Sequence of chain 1.A:
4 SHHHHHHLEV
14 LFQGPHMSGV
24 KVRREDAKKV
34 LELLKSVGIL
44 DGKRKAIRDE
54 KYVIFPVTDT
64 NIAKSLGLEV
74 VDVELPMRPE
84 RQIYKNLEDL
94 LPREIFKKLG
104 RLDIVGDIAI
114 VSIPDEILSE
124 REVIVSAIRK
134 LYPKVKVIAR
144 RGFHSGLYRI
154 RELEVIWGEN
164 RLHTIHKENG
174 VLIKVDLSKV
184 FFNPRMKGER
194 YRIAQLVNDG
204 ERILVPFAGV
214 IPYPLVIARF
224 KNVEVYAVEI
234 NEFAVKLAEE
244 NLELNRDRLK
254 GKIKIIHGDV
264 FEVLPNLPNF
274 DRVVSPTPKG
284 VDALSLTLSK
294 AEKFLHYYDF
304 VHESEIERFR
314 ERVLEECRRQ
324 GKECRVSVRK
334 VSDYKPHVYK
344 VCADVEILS

A protein and the small-molecule ligand that binds it are described below.
Small molecule (SMILES): N[C@H]1CCOC1=O

Binding-site contacts:
Ligand atom CA contacts residue ASP302 of chain 1.A at 2.9 Å.
Ligand atom CG contacts residue ARG315 of chain 1.A at 3.8 Å.
Ligand atom N contacts residue ARG315 of chain 1.A at 4.2 Å.
Ligand atom CG contacts residue ASP285 of chain 1.A at 3.9 Å.
Ligand atom OD contacts residue ASP302 of chain 1.A at 4.5 Å.
Ligand atom CG contacts residue LEU287 of chain 1.A at 3.8 Å (hydrophobic).
Ligand atom O contacts residue ASP302 of chain 1.A at 2.8 Å (salt-bridge).
Ligand atom OD contacts residue LEU287 of chain 1.A at 3.8 Å.
Ligand atom C contacts residue ASP302 of chain 1.A at 3.1 Å.
Ligand atom N contacts residue PHE312 of chain 1.A at 4.4 Å.
Ligand atom O contacts residue ASP285 of chain 1.A at 3.5 Å (salt-bridge).
Ligand atom C contacts residue ASP285 of chain 1.A at 3.6 Å.
Ligand atom CB contacts residue ARG315 of chain 1.A at 3.8 Å.
Ligand atom OD contacts residue ASP285 of chain 1.A at 3.0 Å (salt-bridge).
Ligand atom CB contacts residue PHE312 of chain 1.A at 4.0 Å (hydrophobic).
Ligand atom CA contacts residue PHE312 of chain 1.A at 3.7 Å (hydrophobic).
Ligand atom OD contacts residue TYR300 of chain 1.A at 4.3 Å.
Ligand atom O contacts residue VAL284 of chain 1.A at 4.0 Å.
Ligand atom C contacts residue TYR300 of chain 1.A at 3.9 Å (hydrophobic).
Ligand atom N contacts residue ASP302 of chain 1.A at 3.0 Å (salt-bridge).
Ligand atom CB contacts residue ASP302 of chain 1.A at 4.3 Å.
Ligand atom O contacts residue TYR300 of chain 1.A at 3.0 Å (h-bond).